Sequence of chain 1.C:
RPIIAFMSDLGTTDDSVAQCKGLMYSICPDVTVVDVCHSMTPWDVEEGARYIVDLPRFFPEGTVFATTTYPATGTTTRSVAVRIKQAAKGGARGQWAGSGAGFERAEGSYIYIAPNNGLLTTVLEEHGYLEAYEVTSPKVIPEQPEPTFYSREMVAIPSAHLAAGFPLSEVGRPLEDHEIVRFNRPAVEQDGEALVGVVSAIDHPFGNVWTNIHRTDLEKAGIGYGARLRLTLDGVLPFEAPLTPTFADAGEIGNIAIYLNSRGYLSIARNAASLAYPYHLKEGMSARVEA

Sequence of chain 1.B:
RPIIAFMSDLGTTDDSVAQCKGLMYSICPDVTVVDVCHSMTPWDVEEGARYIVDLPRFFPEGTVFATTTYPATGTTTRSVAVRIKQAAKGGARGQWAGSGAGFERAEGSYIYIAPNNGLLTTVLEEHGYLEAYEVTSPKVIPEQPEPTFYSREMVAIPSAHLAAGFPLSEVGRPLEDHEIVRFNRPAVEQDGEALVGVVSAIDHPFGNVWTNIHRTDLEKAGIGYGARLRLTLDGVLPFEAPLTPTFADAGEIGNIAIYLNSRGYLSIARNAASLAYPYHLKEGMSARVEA

Binding-site contacts:
Ligand atom CAI contacts residue TYR77 of chain 1.C at 3.5 Å (hydrophobic).
Ligand atom FAG contacts residue THR155 of chain 1.C at 3.1 Å.
Ligand atom N6 contacts residue ASN215 of chain 1.B at 2.9 Å (h-bond).
Ligand atom N7 contacts residue PHE213 of chain 1.B at 3.5 Å.
Ligand atom OAT contacts residue TRP50 of chain 1.C at 3.1 Å (h-bond).
Ligand atom C6 contacts residue PHE254 of chain 1.B at 3.4 Å (hydrophobic).
Ligand atom OAT contacts residue ASP16 of chain 1.C at 2.4 Å (salt-bridge).
Ligand atom FAG contacts residue TYR157 of chain 1.C at 2.8 Å.
Ligand atom C4 contacts residue PHE254 of chain 1.B at 3.5 Å (hydrophobic).
Ligand atom FAG contacts residue THR80 of chain 1.C at 3.0 Å.
Ligand atom FAG contacts residue PHE156 of chain 1.C at 3.1 Å.
Ligand atom CAH contacts residue THR155 of chain 1.C at 3.2 Å.
Ligand atom CAQ contacts residue ASP16 of chain 1.C at 3.5 Å.
Ligand atom C5 contacts residue TRP50 of chain 1.C at 3.6 Å (hydrophobic).
Ligand atom C2 contacts residue ALA279 of chain 1.B at 3.4 Å (hydrophobic).
Ligand atom N6 contacts residue ARG277 of chain 1.B at 2.8 Å (salt-bridge).
Ligand atom OAS contacts residue ASP16 of chain 1.C at 2.7 Å (salt-bridge).
Ligand atom N3 contacts residue TRP50 of chain 1.C at 3.4 Å (h-bond).
Ligand atom FAG contacts residue SER158 of chain 1.C at 3.5 Å.
Ligand atom C4 contacts residue TRP50 of chain 1.C at 3.4 Å (hydrophobic).
Ligand atom OAT contacts residue PHE213 of chain 1.B at 3.5 Å.
Ligand atom FAB contacts residue SER158 of chain 1.C at 2.9 Å.
Ligand atom CAH contacts residue TLA1 of chain 1.G at 3.1 Å.
Ligand atom N3 contacts residue PRO78 of chain 1.C at 3.4 Å.
Ligand atom N3 contacts residue PHE254 of chain 1.B at 3.5 Å.
Ligand atom OAS contacts residue SER158 of chain 1.C at 2.7 Å (h-bond).
Ligand atom C8 contacts residue PHE213 of chain 1.B at 3.5 Å (hydrophobic).
Ligand atom C5 contacts residue PHE254 of chain 1.B at 3.5 Å (hydrophobic).
Ligand atom N1 contacts residue PHE254 of chain 1.B at 3.4 Å.
Ligand atom N7 contacts residue ASN215 of chain 1.B at 3.1 Å (h-bond).
Ligand atom C8 contacts residue TLA1 of chain 1.G at 3.5 Å.
Ligand atom OAS contacts residue TYR77 of chain 1.C at 3.3 Å (h-bond).
Ligand atom FAB contacts residue PHE156 of chain 1.C at 3.3 Å.
Ligand atom CAK contacts residue TYR77 of chain 1.C at 3.5 Å (hydrophobic).
Ligand atom N7 contacts residue PHE254 of chain 1.B at 3.4 Å.
Ligand atom OAJ contacts residue TLA1 of chain 1.G at 3.5 Å (h-bond).
Ligand atom CAR contacts residue ASP16 of chain 1.C at 3.5 Å.
Ligand atom N1 contacts residue ALA279 of chain 1.B at 2.8 Å (h-bond).
Ligand atom OAJ contacts residue THR80 of chain 1.C at 3.5 Å.
Ligand atom N6 contacts residue PHE254 of chain 1.B at 3.4 Å.

This protein binds this small molecule.
Small molecule (SMILES): Nc1ncnc2c1ncn2[C@@H]1O[C@H](C(F)F)[C@@H](O)C1O